Binding-site contacts:
Ligand atom C7 contacts residue ASN212 of chain 8.B at 3.9 Å.
Ligand atom C3 contacts residue ASN212 of chain 8.B at 3.8 Å.
Ligand atom C5 contacts residue ASN212 of chain 8.B at 3.7 Å.
Ligand atom C1 contacts residue ASN212 of chain 8.B at 1.4 Å.
Ligand atom N2 contacts residue ILE211 of chain 8.B at 4.0 Å.
Ligand atom O5 contacts residue ASN212 of chain 8.B at 2.4 Å (h-bond).
Ligand atom C2 contacts residue ASN212 of chain 8.B at 2.5 Å.
Ligand atom N2 contacts residue ASN212 of chain 8.B at 2.9 Å (h-bond).
Ligand atom O6 contacts residue ASN212 of chain 8.B at 4.4 Å.
Ligand atom O7 contacts residue ASN212 of chain 8.B at 4.5 Å.
Ligand atom C1 contacts residue ILE211 of chain 8.B at 4.1 Å (hydrophobic).
Ligand atom C4 contacts residue ASN212 of chain 8.B at 4.2 Å.

Sequence of chain 8.B:
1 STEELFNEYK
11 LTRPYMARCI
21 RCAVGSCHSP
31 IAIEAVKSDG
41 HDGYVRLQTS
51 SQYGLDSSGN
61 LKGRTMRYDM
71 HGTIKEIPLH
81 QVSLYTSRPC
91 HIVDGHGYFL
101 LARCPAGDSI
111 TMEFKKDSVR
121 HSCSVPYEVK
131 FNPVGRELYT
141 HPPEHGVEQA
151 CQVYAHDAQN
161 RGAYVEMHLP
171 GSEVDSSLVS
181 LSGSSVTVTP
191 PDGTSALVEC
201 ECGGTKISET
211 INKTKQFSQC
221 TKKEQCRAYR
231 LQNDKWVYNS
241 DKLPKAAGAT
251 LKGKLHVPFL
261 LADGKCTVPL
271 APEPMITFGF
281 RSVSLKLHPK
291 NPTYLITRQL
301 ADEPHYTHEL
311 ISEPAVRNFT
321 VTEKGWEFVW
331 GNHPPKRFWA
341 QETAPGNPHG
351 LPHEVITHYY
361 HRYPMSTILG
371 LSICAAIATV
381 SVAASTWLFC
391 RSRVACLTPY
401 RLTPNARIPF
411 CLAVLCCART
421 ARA

The small molecule below binds the protein below.
Small molecule (SMILES): CC(=O)N[C@@H]1[C@@H](O)[C@H](O)[C@@H](CO)O[C@H]1O